A small-molecule ligand and the protein it binds are described below.
Small molecule (SMILES): CC(=O)N[C@H]1[C@H](O[C@H]2[C@H](O)[C@@H](NC(C)=O)CO[C@@H]2CO)O[C@H](CO)[C@@H](O)[C@@H]1O

Binding-site contacts:
Ligand atom C8 contacts residue GLU644 of chain 2.A at 4.2 Å.
Ligand atom C8 contacts residue ASN288 of chain 2.A at 3.9 Å.
Ligand atom C3 contacts residue ASN288 of chain 2.A at 3.6 Å.
Ligand atom C8 contacts residue MET315 of chain 2.A at 3.8 Å (hydrophobic).
Ligand atom N2 contacts residue ASN288 of chain 2.A at 2.6 Å (h-bond).
Ligand atom C7 contacts residue SER316 of chain 2.A at 3.5 Å.
Ligand atom N2 contacts residue SER316 of chain 2.A at 4.4 Å.
Ligand atom C4 contacts residue ASN288 of chain 2.A at 4.1 Å.
Ligand atom C5 contacts residue ILE286 of chain 2.A at 3.8 Å (hydrophobic).
Ligand atom C5 contacts residue ASN288 of chain 2.A at 3.6 Å.
Ligand atom O5 contacts residue ILE286 of chain 2.A at 3.6 Å.
Ligand atom O6 contacts residue ARG563 of chain 2.A at 3.5 Å (salt-bridge).
Ligand atom O7 contacts residue ASP645 of chain 2.A at 4.1 Å.
Ligand atom C8 contacts residue ASP645 of chain 2.A at 4.0 Å.
Ligand atom C6 contacts residue ARG563 of chain 2.A at 3.5 Å.
Ligand atom C1 contacts residue ILE286 of chain 2.A at 3.5 Å (hydrophobic).
Ligand atom O7 contacts residue SER316 of chain 2.A at 3.2 Å (h-bond).
Ligand atom O5 contacts residue ASN288 of chain 2.A at 2.4 Å (h-bond).
Ligand atom C1 contacts residue ASN288 of chain 2.A at 1.4 Å.
Ligand atom C8 contacts residue SER316 of chain 2.A at 3.7 Å.
Ligand atom O7 contacts residue THR317 of chain 2.A at 3.9 Å.
Ligand atom C2 contacts residue ASN288 of chain 2.A at 2.2 Å.
Ligand atom O7 contacts residue ARG563 of chain 2.A at 4.3 Å.
Ligand atom O7 contacts residue ASN288 of chain 2.A at 3.4 Å (h-bond).
Ligand atom C7 contacts residue ASN288 of chain 2.A at 3.1 Å.

Sequence of chain 2.A:
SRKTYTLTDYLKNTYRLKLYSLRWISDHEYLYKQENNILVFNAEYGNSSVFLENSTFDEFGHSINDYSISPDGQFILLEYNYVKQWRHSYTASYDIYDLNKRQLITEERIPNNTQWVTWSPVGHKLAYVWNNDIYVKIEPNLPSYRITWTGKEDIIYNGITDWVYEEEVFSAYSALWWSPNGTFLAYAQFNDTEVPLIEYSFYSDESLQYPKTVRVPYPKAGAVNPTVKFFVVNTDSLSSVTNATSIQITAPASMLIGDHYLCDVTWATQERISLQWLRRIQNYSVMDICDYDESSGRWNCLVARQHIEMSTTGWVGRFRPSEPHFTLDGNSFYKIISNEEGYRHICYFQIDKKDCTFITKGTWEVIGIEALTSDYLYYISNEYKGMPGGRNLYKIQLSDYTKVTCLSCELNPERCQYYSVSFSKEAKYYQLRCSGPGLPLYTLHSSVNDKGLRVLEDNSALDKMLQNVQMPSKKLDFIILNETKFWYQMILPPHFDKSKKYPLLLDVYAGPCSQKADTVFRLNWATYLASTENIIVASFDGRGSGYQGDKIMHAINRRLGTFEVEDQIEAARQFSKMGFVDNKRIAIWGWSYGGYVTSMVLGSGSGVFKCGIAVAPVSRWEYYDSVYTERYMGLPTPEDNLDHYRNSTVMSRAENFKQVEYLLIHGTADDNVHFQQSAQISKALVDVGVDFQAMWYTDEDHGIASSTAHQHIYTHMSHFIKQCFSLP